Sequence of chain 1.A:
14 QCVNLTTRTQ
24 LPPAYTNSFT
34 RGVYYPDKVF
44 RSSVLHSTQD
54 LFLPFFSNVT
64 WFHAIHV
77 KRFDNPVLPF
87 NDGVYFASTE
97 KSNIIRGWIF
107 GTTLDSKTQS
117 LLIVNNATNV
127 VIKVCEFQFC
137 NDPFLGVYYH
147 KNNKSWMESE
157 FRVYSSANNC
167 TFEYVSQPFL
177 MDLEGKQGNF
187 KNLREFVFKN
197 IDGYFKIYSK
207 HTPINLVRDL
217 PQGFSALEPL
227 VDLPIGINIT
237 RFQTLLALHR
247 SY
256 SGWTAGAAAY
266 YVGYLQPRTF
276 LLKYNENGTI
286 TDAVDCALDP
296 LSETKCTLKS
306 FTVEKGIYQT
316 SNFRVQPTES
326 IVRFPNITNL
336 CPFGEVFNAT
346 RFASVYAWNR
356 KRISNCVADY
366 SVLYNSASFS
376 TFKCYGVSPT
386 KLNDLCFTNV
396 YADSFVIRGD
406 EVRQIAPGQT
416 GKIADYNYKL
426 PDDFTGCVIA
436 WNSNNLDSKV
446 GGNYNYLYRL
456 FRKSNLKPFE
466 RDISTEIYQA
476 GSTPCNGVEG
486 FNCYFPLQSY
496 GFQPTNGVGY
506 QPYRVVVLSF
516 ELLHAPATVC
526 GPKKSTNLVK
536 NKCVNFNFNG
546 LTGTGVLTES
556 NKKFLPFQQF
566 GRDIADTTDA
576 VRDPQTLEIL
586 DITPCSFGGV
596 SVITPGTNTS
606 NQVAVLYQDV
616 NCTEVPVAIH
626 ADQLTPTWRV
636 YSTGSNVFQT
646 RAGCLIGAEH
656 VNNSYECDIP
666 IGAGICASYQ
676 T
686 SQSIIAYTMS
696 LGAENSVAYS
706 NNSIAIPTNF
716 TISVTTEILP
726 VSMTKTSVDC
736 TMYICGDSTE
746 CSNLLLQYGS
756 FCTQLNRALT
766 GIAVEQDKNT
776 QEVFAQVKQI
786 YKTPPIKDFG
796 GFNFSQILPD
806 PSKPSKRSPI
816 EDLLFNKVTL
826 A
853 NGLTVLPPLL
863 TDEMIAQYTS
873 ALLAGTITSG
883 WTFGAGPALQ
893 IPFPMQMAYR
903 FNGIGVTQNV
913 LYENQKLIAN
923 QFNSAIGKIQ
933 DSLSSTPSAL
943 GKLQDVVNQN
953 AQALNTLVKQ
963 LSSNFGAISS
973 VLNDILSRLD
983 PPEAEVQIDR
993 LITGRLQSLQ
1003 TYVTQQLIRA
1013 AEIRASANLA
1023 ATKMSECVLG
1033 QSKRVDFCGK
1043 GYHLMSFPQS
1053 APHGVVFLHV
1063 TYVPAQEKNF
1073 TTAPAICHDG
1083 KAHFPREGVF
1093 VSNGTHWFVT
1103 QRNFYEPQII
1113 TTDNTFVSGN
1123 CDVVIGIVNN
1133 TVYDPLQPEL

The small molecule below binds the protein below.
Small molecule (SMILES): CC(=O)N[C@@H]1[C@@H](O)[C@H](O)[C@@H](CO)O[C@H]1O

Binding-site contacts:
Ligand atom N2 contacts residue GLU281 of chain 1.A at 4.1 Å.
Ligand atom C7 contacts residue GLU281 of chain 1.A at 4.0 Å.
Ligand atom C4 contacts residue ASN282 of chain 1.A at 4.2 Å.
Ligand atom C8 contacts residue ASN282 of chain 1.A at 3.9 Å.
Ligand atom O6 contacts residue GLU281 of chain 1.A at 4.3 Å.
Ligand atom C3 contacts residue ASN282 of chain 1.A at 3.7 Å.
Ligand atom C8 contacts residue LYS558 of chain 1.B at 3.6 Å.
Ligand atom C7 contacts residue ASN282 of chain 1.A at 2.8 Å.
Ligand atom O7 contacts residue LYS558 of chain 1.B at 4.3 Å.
Ligand atom N2 contacts residue ASN282 of chain 1.A at 2.8 Å (h-bond).
Ligand atom C2 contacts residue ASN282 of chain 1.A at 2.5 Å.
Ligand atom O7 contacts residue ASN282 of chain 1.A at 2.5 Å (h-bond).
Ligand atom C5 contacts residue ASN282 of chain 1.A at 3.6 Å.
Ligand atom O5 contacts residue ASN282 of chain 1.A at 2.5 Å (h-bond).
Ligand atom C1 contacts residue ASN282 of chain 1.A at 1.4 Å.
Ligand atom C7 contacts residue LYS558 of chain 1.B at 4.4 Å.
Ligand atom C7 contacts residue LYS557 of chain 1.B at 4.4 Å.
Ligand atom C8 contacts residue GLU281 of chain 1.A at 3.6 Å.
Ligand atom C8 contacts residue LYS557 of chain 1.B at 3.3 Å.
Ligand atom O5 contacts residue GLU281 of chain 1.A at 4.3 Å.

Sequence of chain 1.B:
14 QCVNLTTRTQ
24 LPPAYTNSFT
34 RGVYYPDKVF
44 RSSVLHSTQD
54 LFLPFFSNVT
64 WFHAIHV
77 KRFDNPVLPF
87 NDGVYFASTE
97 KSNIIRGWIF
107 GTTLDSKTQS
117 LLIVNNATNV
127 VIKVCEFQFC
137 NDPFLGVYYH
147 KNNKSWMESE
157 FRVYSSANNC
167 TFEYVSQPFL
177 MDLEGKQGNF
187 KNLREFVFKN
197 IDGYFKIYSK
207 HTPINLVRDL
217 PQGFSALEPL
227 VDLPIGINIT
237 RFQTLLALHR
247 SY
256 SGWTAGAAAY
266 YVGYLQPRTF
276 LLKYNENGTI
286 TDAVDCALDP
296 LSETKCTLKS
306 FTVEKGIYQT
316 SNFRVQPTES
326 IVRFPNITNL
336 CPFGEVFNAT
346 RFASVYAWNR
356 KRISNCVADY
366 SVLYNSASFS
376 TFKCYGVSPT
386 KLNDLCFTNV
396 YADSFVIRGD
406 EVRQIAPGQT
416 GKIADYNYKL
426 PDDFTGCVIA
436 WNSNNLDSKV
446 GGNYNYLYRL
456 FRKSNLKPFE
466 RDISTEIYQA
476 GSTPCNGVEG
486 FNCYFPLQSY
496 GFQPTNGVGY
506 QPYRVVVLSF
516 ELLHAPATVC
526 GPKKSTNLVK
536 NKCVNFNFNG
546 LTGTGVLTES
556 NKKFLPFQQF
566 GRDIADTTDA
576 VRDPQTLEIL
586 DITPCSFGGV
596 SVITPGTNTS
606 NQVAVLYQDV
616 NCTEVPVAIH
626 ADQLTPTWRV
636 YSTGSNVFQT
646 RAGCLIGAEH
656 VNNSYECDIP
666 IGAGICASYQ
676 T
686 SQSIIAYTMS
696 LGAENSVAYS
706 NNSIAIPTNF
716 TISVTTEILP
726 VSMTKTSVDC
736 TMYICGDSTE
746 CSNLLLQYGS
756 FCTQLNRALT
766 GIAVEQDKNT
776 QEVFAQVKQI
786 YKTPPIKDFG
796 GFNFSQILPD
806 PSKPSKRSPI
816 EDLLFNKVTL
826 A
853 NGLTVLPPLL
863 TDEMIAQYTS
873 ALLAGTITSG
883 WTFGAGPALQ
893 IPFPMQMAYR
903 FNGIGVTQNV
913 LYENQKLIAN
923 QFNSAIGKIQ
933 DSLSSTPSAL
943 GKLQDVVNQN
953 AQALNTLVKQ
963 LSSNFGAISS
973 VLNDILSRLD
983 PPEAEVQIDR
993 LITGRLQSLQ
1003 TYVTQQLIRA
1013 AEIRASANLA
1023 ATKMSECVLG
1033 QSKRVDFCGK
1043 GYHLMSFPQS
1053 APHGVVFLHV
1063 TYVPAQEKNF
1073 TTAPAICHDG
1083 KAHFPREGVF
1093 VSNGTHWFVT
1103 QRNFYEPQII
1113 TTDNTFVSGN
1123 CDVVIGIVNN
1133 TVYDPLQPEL